The protein below binds the small molecule below.
Small molecule (SMILES): Cc1cc(CCCCCCCOc2ccc(C3=N[C@@H](C)CO3)cc2)on1

Binding-site contacts:
Ligand atom C1B contacts residue MET221 of chain 11.A at 3.8 Å (hydrophobic).
Ligand atom C5 contacts residue PHE186 of chain 11.A at 3.5 Å (hydrophobic).
Ligand atom C5B contacts residue LEU106 of chain 11.A at 3.5 Å (hydrophobic).
Ligand atom C3C contacts residue VAL188 of chain 11.A at 3.3 Å (hydrophobic).
Ligand atom O1 contacts residue ALA24 of chain 11.C at 3.6 Å.
Ligand atom C3 contacts residue PRO174 of chain 11.A at 3.8 Å (hydrophobic).
Ligand atom N2 contacts residue ALA24 of chain 11.C at 3.4 Å.
Ligand atom C5 contacts residue TYR152 of chain 11.A at 3.8 Å (hydrophobic).
Ligand atom C4 contacts residue PHE186 of chain 11.A at 3.6 Å (hydrophobic).
Ligand atom C3C contacts residue TYR128 of chain 11.A at 3.9 Å (hydrophobic).
Ligand atom C2C contacts residue VAL188 of chain 11.A at 3.2 Å (hydrophobic).
Ligand atom O1 contacts residue PHE186 of chain 11.A at 3.5 Å.
Ligand atom C6C contacts residue MET221 of chain 11.A at 3.7 Å (hydrophobic).
Ligand atom C31 contacts residue ALA150 of chain 11.A at 3.5 Å (hydrophobic).
Ligand atom C4 contacts residue MET224 of chain 11.A at 3.8 Å (hydrophobic).
Ligand atom C31 contacts residue VAL176 of chain 11.A at 3.3 Å (hydrophobic).
Ligand atom C6C contacts residue VAL191 of chain 11.A at 3.2 Å (hydrophobic).
Ligand atom C4A contacts residue ASN219 of chain 11.A at 3.5 Å.
Ligand atom O1B contacts residue TYR128 of chain 11.A at 3.9 Å.
Ligand atom C3B contacts residue MET221 of chain 11.A at 3.8 Å (hydrophobic).
Ligand atom N2 contacts residue PHE186 of chain 11.A at 3.7 Å.
Ligand atom CM1 contacts residue SER107 of chain 11.A at 3.9 Å.
Ligand atom C4C contacts residue TYR152 of chain 11.A at 3.8 Å (hydrophobic).
Ligand atom C4 contacts residue TYR152 of chain 11.A at 3.9 Å (hydrophobic).
Ligand atom C7C contacts residue TYR128 of chain 11.A at 3.6 Å (hydrophobic).
Ligand atom C31 contacts residue SER175 of chain 11.A at 3.6 Å.
Ligand atom C5C contacts residue ILE104 of chain 11.A at 3.8 Å (hydrophobic).
Ligand atom C7C contacts residue TYR197 of chain 11.A at 3.8 Å (hydrophobic).
Ligand atom C5C contacts residue TYR128 of chain 11.A at 3.5 Å (hydrophobic).
Ligand atom C3 contacts residue PHE186 of chain 11.A at 3.8 Å (hydrophobic).
Ligand atom O1 contacts residue VAL188 of chain 11.A at 3.8 Å.
Ligand atom O1 contacts residue TYR152 of chain 11.A at 3.9 Å.
Ligand atom C6B contacts residue LEU106 of chain 11.A at 3.9 Å (hydrophobic).
Ligand atom C2B contacts residue MET221 of chain 11.A at 3.5 Å (hydrophobic).
Ligand atom N3A contacts residue ASN219 of chain 11.A at 3.0 Å (h-bond).
Ligand atom C31 contacts residue PRO174 of chain 11.A at 3.4 Å (hydrophobic).
Ligand atom O1B contacts residue MET221 of chain 11.A at 3.4 Å.
Ligand atom C6B contacts residue TYR197 of chain 11.A at 3.6 Å (hydrophobic).
Ligand atom C5B contacts residue TYR197 of chain 11.A at 3.7 Å (hydrophobic).
Ligand atom C4B contacts residue LEU106 of chain 11.A at 3.7 Å (hydrophobic).

Sequence of chain 11.C:
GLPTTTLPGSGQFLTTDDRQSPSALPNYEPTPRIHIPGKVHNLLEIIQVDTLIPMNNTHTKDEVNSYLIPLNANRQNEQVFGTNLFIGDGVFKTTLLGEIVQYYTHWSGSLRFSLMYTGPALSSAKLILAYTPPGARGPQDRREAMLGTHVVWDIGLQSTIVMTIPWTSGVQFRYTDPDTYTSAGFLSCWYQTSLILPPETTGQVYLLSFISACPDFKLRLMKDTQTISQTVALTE

Sequence of chain 11.A:
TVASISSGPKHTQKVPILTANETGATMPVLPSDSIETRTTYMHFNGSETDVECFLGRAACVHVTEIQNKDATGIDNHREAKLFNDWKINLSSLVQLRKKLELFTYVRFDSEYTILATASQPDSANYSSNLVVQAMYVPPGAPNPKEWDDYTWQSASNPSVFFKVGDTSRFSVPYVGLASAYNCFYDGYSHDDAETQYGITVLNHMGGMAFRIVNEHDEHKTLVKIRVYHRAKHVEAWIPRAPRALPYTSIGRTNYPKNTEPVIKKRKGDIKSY